A small-molecule ligand and the protein it binds are described below.
Small molecule (SMILES): CC(=O)N[C@@H]1[C@@H](O)[C@H](O)[C@@H](CO)O[C@H]1O

Binding-site contacts:
Ligand atom C6 contacts residue LYS207 of chain 1.A at 3.5 Å.
Ligand atom C6 contacts residue THR206 of chain 1.A at 4.1 Å.
Ligand atom C8 contacts residue ASN204 of chain 1.A at 4.4 Å.
Ligand atom O6 contacts residue LYS207 of chain 1.A at 3.2 Å.
Ligand atom C4 contacts residue ASN204 of chain 1.A at 4.2 Å.
Ligand atom C3 contacts residue ASN204 of chain 1.A at 3.7 Å.
Ligand atom C5 contacts residue LYS207 of chain 1.A at 4.2 Å.
Ligand atom C1 contacts residue LYS207 of chain 1.A at 3.6 Å.
Ligand atom N2 contacts residue ASN204 of chain 1.A at 2.8 Å (h-bond).
Ligand atom O6 contacts residue THR206 of chain 1.A at 3.6 Å.
Ligand atom O5 contacts residue THR206 of chain 1.A at 4.0 Å.
Ligand atom C1 contacts residue THR206 of chain 1.A at 3.8 Å.
Ligand atom C8 contacts residue THR276 of chain 1.A at 4.1 Å.
Ligand atom C2 contacts residue ASN204 of chain 1.A at 2.4 Å.
Ligand atom C7 contacts residue ASN204 of chain 1.A at 3.9 Å.
Ligand atom C5 contacts residue THR206 of chain 1.A at 3.7 Å.
Ligand atom C5 contacts residue ASN204 of chain 1.A at 3.7 Å.
Ligand atom O5 contacts residue LYS207 of chain 1.A at 3.1 Å.
Ligand atom C1 contacts residue ASN204 of chain 1.A at 1.4 Å.
Ligand atom O5 contacts residue ASN204 of chain 1.A at 2.4 Å (h-bond).

Sequence of chain 1.A:
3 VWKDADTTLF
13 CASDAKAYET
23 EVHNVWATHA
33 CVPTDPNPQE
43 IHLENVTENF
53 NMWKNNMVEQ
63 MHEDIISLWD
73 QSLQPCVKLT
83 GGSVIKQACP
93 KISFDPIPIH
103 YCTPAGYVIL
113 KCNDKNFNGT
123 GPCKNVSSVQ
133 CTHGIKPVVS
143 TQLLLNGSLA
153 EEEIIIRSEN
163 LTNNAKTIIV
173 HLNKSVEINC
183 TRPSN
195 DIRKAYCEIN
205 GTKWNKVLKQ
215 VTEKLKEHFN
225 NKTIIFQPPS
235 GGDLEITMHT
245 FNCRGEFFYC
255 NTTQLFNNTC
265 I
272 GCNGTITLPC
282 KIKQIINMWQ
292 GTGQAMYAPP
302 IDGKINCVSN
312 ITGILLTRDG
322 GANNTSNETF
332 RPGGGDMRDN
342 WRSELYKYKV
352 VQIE